Sequence of chain 1.B:
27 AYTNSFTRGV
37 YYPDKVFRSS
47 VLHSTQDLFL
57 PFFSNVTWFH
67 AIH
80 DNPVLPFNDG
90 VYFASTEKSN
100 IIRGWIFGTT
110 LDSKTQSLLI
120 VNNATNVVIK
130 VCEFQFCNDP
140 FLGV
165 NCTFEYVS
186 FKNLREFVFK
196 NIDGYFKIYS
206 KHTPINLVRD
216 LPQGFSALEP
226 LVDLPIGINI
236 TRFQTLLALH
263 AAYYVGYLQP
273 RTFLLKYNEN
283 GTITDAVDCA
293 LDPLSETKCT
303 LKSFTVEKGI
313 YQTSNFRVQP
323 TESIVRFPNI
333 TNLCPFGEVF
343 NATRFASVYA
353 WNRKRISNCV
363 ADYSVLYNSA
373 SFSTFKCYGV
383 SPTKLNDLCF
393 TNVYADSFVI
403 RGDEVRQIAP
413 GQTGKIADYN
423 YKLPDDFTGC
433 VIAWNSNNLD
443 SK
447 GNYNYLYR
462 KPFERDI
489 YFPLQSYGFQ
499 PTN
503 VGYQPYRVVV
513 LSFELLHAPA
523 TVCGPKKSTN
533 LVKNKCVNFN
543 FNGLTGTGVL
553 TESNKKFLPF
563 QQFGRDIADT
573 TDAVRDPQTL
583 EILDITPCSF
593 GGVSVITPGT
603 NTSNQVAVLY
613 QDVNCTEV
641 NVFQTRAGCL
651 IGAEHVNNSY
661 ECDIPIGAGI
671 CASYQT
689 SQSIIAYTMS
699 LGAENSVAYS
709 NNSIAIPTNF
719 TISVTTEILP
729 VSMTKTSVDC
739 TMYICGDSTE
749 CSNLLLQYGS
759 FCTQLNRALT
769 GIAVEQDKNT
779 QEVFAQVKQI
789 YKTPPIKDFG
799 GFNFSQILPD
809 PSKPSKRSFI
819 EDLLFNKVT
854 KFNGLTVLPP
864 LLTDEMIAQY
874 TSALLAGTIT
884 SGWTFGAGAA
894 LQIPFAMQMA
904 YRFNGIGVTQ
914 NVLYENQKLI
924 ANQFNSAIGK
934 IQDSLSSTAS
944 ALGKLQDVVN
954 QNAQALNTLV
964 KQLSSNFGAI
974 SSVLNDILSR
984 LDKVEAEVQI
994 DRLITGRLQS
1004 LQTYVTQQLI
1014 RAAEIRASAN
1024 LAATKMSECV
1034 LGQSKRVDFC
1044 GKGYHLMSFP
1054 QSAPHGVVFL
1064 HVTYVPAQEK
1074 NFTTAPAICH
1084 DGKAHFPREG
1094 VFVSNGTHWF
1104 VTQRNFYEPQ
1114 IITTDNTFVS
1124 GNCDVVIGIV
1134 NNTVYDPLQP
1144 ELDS

A protein and the small-molecule ligand that binds it are described below.
Small molecule (SMILES): CC(=O)N[C@@H]1[C@@H](O)[C@H](O)[C@@H](CO)O[C@H]1O

Binding-site contacts:
Ligand atom O7 contacts residue ASN282 of chain 1.B at 3.3 Å (h-bond).
Ligand atom C7 contacts residue ASN282 of chain 1.B at 3.4 Å.
Ligand atom C8 contacts residue ASN280 of chain 1.B at 3.9 Å.
Ligand atom C2 contacts residue ASN282 of chain 1.B at 2.5 Å.
Ligand atom C8 contacts residue GLU281 of chain 1.B at 4.0 Å.
Ligand atom N2 contacts residue ASN282 of chain 1.B at 3.0 Å (h-bond).
Ligand atom C1 contacts residue ASN282 of chain 1.B at 1.4 Å.
Ligand atom C3 contacts residue ASN282 of chain 1.B at 3.8 Å.
Ligand atom O5 contacts residue ASN282 of chain 1.B at 2.3 Å (h-bond).
Ligand atom C7 contacts residue ASN280 of chain 1.B at 3.9 Å.
Ligand atom O7 contacts residue ASN280 of chain 1.B at 3.4 Å (h-bond).
Ligand atom C4 contacts residue ASN282 of chain 1.B at 4.2 Å.
Ligand atom C5 contacts residue ASN282 of chain 1.B at 3.7 Å.